This protein binds this small molecule.
Small molecule (SMILES): CCCC[C@@H](CN[C@@H](CCCC)C(=O)N[C@@H](CCC(N)=O)C(=O)N[C@@H](CCCNC(N)=[NH2+])C(N)=O)NC(=O)[C@@H](NC(=O)[C@@H](NC(C)=O)[C@@H](C)O)[C@@H](C)CC

Sequence of chain 1.A:
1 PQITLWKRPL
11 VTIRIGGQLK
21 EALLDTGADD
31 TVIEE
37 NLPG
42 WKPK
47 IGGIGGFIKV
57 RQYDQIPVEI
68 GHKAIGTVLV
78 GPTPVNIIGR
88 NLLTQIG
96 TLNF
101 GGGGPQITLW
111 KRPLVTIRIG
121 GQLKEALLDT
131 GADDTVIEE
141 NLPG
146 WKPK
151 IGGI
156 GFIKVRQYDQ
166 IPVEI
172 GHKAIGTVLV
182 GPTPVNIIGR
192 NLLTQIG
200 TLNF

Binding-site contacts:
Ligand atom N1 contacts residue GLY152 of chain 1.A at 2.9 Å (h-bond).
Ligand atom CH3 contacts residue GLY152 of chain 1.A at 3.5 Å.
Ligand atom OE1 contacts residue ASP29 of chain 1.A at 3.1 Å (salt-bridge).
Ligand atom O4 contacts residue ALA28 of chain 1.A at 3.4 Å.
Ligand atom O1 contacts residue ASP133 of chain 1.A at 3.0 Å (salt-bridge).
Ligand atom C3 contacts residue ASP25 of chain 1.A at 3.0 Å.
Ligand atom OE1 contacts residue ALA28 of chain 1.A at 3.6 Å.
Ligand atom O2 contacts residue GLY153 of chain 1.A at 3.4 Å.
Ligand atom CZ contacts residue ARG112 of chain 1.A at 3.5 Å.
Ligand atom NH1 contacts residue ARG112 of chain 1.A at 2.8 Å.
Ligand atom NH2 contacts residue ASP29 of chain 1.A at 3.1 Å (salt-bridge).
Ligand atom NE2 contacts residue ASP30 of chain 1.A at 2.9 Å (salt-bridge).
Ligand atom O1 contacts residue GLY131 of chain 1.A at 3.4 Å (h-bond).
Ligand atom N4 contacts residue GLY27 of chain 1.A at 3.0 Å (h-bond).
Ligand atom CB3 contacts residue ASP129 of chain 1.A at 3.5 Å.
Ligand atom O4 contacts residue ASP29 of chain 1.A at 3.0 Å (salt-bridge).
Ligand atom CB1 contacts residue ILE50 of chain 1.A at 3.5 Å (hydrophobic).
Ligand atom CG21 contacts residue ILE50 of chain 1.A at 3.0 Å (hydrophobic).
Ligand atom N5 contacts residue GLY48 of chain 1.A at 2.9 Å (h-bond).
Ligand atom OE1 contacts residue ASP30 of chain 1.A at 2.9 Å (salt-bridge).
Ligand atom NE contacts residue ASP29 of chain 1.A at 3.3 Å (salt-bridge).
Ligand atom N2 contacts residue GLY131 of chain 1.A at 2.9 Å (h-bond).
Ligand atom O contacts residue VAL82 of chain 1.A at 3.5 Å.
Ligand atom N3 contacts residue ASP129 of chain 1.A at 3.0 Å (salt-bridge).
Ligand atom CA3 contacts residue GLY27 of chain 1.A at 3.4 Å.
Ligand atom O1 contacts residue ALA132 of chain 1.A at 3.4 Å.
Ligand atom CB contacts residue ASP133 of chain 1.A at 3.4 Å.
Ligand atom CZ contacts residue ASP29 of chain 1.A at 3.6 Å.
Ligand atom CB2 contacts residue GLY131 of chain 1.A at 3.5 Å.
Ligand atom CA3 contacts residue ASP129 of chain 1.A at 3.4 Å.
Ligand atom CG2 contacts residue ASP133 of chain 1.A at 3.5 Å.
Ligand atom N6 contacts residue ASP30 of chain 1.A at 3.4 Å (salt-bridge).
Ligand atom CA5 contacts residue ASP29 of chain 1.A at 3.5 Å.
Ligand atom CG2 contacts residue ARG8 of chain 1.A at 3.5 Å.
Ligand atom CB2 contacts residue ASP25 of chain 1.A at 3.3 Å.
Ligand atom O4 contacts residue GLY27 of chain 1.A at 3.3 Å (h-bond).
Ligand atom N6 contacts residue ASP29 of chain 1.A at 3.1 Å (salt-bridge).
Ligand atom N contacts residue GLY152 of chain 1.A at 3.1 Å (h-bond).
Ligand atom CA4 contacts residue GLY48 of chain 1.A at 3.4 Å.
Ligand atom O5 contacts residue GLY48 of chain 1.A at 3.0 Å (h-bond).